This small molecule binds to this protein.
Small molecule (SMILES): Nc1ncnc2c1ncn2[C@@H]1O[C@H](COP(=O)(O)OP(=O)(O)OP(O)(O)=S)[C@@H](O)[C@H]1O

Binding-site contacts:
Ligand atom O3G contacts residue GLY209 of chain 1.A at 3.7 Å.
Ligand atom O3G contacts residue LYS212 of chain 1.A at 3.1 Å (salt-bridge).
Ligand atom O3B contacts residue LYS212 of chain 1.A at 3.7 Å.
Ligand atom O3B contacts residue VAL210 of chain 1.A at 3.7 Å.
Ligand atom O1B contacts residue LYS212 of chain 1.A at 2.8 Å (salt-bridge).
Ligand atom N6 contacts residue VAL180 of chain 1.A at 3.5 Å.
Ligand atom O2A contacts residue ALA214 of chain 1.A at 3.0 Å (h-bond).
Ligand atom N3 contacts residue LEU353 of chain 1.A at 3.5 Å.
Ligand atom O2B contacts residue GLY209 of chain 1.A at 3.1 Å.
Ligand atom N6 contacts residue ILE181 of chain 1.A at 3.0 Å (h-bond).
Ligand atom O1B contacts residue GLY211 of chain 1.A at 3.5 Å.
Ligand atom N1 contacts residue VAL180 of chain 1.A at 3.4 Å.
Ligand atom PG contacts residue GLY209 of chain 1.A at 3.7 Å.
Ligand atom C8 contacts residue PRO387 of chain 1.A at 3.5 Å (hydrophobic).
Ligand atom O4' contacts residue PRO387 of chain 1.A at 3.7 Å.
Ligand atom PG contacts residue MG1 of chain 1.I at 3.6 Å.
Ligand atom O2A contacts residue LYS212 of chain 1.A at 3.3 Å (salt-bridge).
Ligand atom O1B contacts residue MG1 of chain 1.I at 3.3 Å.
Ligand atom PB contacts residue GLY211 of chain 1.A at 2.8 Å.
Ligand atom O3A contacts residue GLY211 of chain 1.A at 3.6 Å.
Ligand atom N6 contacts residue ARG183 of chain 1.A at 3.8 Å.
Ligand atom O2B contacts residue VAL210 of chain 1.A at 2.6 Å.
Ligand atom S1G contacts residue ARG331 of chain 1.F at 3.7 Å.
Ligand atom O2B contacts residue LYS212 of chain 1.A at 2.9 Å (salt-bridge).
Ligand atom O2G contacts residue MG1 of chain 1.I at 2.1 Å.
Ligand atom C6 contacts residue VAL180 of chain 1.A at 3.6 Å (hydrophobic).
Ligand atom O1B contacts residue THR213 of chain 1.A at 3.2 Å (h-bond).
Ligand atom O2' contacts residue ASP178 of chain 1.A at 2.9 Å (salt-bridge).
Ligand atom O3B contacts residue GLY209 of chain 1.A at 3.0 Å (h-bond).
Ligand atom C2 contacts residue VAL180 of chain 1.A at 3.6 Å (hydrophobic).
Ligand atom O1A contacts residue THR213 of chain 1.A at 3.8 Å.
Ligand atom O1A contacts residue ARG331 of chain 1.F at 3.4 Å (salt-bridge).
Ligand atom O4' contacts residue ILE391 of chain 1.A at 3.8 Å.
Ligand atom PB contacts residue LYS212 of chain 1.A at 3.4 Å.
Ligand atom O2B contacts residue GLY211 of chain 1.A at 1.3 Å (h-bond).
Ligand atom C6 contacts residue ILE181 of chain 1.A at 3.6 Å (hydrophobic).
Ligand atom O2A contacts residue GLY211 of chain 1.A at 3.2 Å.
Ligand atom N1 contacts residue ILE181 of chain 1.A at 3.2 Å (h-bond).
Ligand atom O3B contacts residue GLY211 of chain 1.A at 3.7 Å.
Ligand atom O2A contacts residue THR213 of chain 1.A at 3.1 Å (h-bond).

Sequence of chain 1.A:
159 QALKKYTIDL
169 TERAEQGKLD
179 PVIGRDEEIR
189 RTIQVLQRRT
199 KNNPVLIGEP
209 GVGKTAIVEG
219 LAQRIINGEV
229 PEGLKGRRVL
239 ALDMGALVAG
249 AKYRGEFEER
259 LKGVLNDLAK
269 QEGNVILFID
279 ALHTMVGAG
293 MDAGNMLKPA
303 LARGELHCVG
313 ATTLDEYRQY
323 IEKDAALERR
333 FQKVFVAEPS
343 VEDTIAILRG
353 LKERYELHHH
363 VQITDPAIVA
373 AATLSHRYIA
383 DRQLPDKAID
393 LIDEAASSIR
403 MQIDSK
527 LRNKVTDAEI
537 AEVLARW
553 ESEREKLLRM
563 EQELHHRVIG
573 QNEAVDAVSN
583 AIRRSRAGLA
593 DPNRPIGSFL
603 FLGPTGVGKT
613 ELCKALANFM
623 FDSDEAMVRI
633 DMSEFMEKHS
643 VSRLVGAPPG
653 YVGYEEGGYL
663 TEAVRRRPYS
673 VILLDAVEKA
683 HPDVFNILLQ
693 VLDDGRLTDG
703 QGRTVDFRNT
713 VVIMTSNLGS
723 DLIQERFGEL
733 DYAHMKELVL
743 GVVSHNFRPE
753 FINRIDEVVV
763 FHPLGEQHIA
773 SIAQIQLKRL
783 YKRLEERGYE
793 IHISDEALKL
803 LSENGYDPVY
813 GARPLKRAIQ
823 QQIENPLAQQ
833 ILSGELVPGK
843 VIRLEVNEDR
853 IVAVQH

Sequence of chain 1.F:
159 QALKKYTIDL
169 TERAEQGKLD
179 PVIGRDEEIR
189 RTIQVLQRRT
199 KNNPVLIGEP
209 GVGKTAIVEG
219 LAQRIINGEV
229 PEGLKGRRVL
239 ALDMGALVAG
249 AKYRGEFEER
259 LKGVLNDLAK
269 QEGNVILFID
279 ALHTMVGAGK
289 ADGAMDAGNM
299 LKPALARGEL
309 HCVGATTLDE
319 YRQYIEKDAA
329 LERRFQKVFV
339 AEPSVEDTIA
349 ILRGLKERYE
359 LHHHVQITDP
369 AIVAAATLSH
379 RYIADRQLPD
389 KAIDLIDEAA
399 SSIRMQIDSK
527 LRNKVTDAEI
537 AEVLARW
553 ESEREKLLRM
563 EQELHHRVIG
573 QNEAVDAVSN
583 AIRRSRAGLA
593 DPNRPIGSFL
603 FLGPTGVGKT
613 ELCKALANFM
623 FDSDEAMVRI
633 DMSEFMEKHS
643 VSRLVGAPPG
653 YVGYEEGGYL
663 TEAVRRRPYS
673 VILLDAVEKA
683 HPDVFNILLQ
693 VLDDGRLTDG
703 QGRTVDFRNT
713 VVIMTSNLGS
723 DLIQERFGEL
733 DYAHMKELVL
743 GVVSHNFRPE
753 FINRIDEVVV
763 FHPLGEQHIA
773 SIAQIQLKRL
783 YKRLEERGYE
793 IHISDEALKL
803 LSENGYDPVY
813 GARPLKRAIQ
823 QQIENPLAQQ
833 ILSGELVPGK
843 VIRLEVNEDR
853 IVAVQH